Binding-site contacts:
Ligand atom C3 contacts residue SER114 of chain 1.A at 3.7 Å.
Ligand atom C9 contacts residue TRP122 of chain 1.A at 3.6 Å (hydrophobic).
Ligand atom C29 contacts residue PHE37 of chain 1.A at 3.8 Å (hydrophobic).
Ligand atom O1 contacts residue ARG110 of chain 1.A at 2.9 Å (salt-bridge).
Ligand atom O31 contacts residue THR29 of chain 1.A at 3.6 Å.
Ligand atom O31 contacts residue ARG110 of chain 1.A at 2.9 Å (salt-bridge).
Ligand atom C7 contacts residue SER111 of chain 1.A at 3.4 Å.
Ligand atom C4 contacts residue CYS124 of chain 1.A at 3.6 Å (hydrophobic).
Ligand atom C12 contacts residue VAL136 of chain 1.A at 3.8 Å (hydrophobic).
Ligand atom C4 contacts residue SER114 of chain 1.A at 3.6 Å.
Ligand atom C24 contacts residue HIS233 of chain 1.A at 3.8 Å.
Ligand atom O2 contacts residue SER114 of chain 1.A at 2.8 Å (h-bond).
Ligand atom C30 contacts residue ARG110 of chain 1.A at 3.6 Å.
Ligand atom O2 contacts residue SER111 of chain 1.A at 3.4 Å.
Ligand atom C21 contacts residue LEU145 of chain 1.A at 3.7 Å (hydrophobic).
Ligand atom O25 contacts residue HIS141 of chain 1.A at 2.8 Å (h-bond).
Ligand atom O2 contacts residue TYR30 of chain 1.A at 2.8 Å (h-bond).
Ligand atom C24 contacts residue VAL70 of chain 1.A at 3.8 Å (hydrophobic).
Ligand atom C18 contacts residue VAL70 of chain 1.A at 3.5 Å (hydrophobic).
Ligand atom C25 contacts residue HIS141 of chain 1.A at 3.7 Å.
Ligand atom C2 contacts residue TYR30 of chain 1.A at 3.8 Å (hydrophobic).
Ligand atom C19 contacts residue LEU69 of chain 1.A at 3.7 Å (hydrophobic).
Ligand atom C23 contacts residue HIS141 of chain 1.A at 3.6 Å.
Ligand atom C26 contacts residue HIS141 of chain 1.A at 3.7 Å.
Ligand atom C6 contacts residue SER111 of chain 1.A at 3.6 Å.
Ligand atom C26 contacts residue LEU63 of chain 1.A at 3.5 Å (hydrophobic).
Ligand atom C1 contacts residue SER73 of chain 1.A at 3.8 Å.
Ligand atom O25 contacts residue HIS233 of chain 1.A at 2.8 Å (h-bond).
Ligand atom C3 contacts residue TYR30 of chain 1.A at 3.5 Å (hydrophobic).
Ligand atom C19 contacts residue SER73 of chain 1.A at 3.1 Å.
Ligand atom C25 contacts residue HIS233 of chain 1.A at 3.7 Å.
Ligand atom C28 contacts residue SER73 of chain 1.A at 3.5 Å.
Ligand atom C28 contacts residue ARG110 of chain 1.A at 3.8 Å.
Ligand atom C19 contacts residue ILE107 of chain 1.A at 3.7 Å (hydrophobic).
Ligand atom O1 contacts residue SER73 of chain 1.A at 3.0 Å (h-bond).
Ligand atom C2 contacts residue ARG110 of chain 1.A at 3.7 Å.
Ligand atom C1 contacts residue ARG110 of chain 1.A at 3.8 Å.
Ligand atom C29 contacts residue TYR34 of chain 1.A at 3.8 Å (hydrophobic).
Ligand atom C30 contacts residue TYR30 of chain 1.A at 3.8 Å (hydrophobic).
Ligand atom C10 contacts residue SER73 of chain 1.A at 3.7 Å.

The protein below binds the small molecule below.
Small molecule (SMILES): C=C1/C(=C\C=C2/CCC[C@]3(C)[C@@H]([C@H](C)CCCC(C)(C)O)CC[C@@H]23)C[C@@H](O)[C@H](CCCO)[C@@H]1O

Sequence of chain 1.A:
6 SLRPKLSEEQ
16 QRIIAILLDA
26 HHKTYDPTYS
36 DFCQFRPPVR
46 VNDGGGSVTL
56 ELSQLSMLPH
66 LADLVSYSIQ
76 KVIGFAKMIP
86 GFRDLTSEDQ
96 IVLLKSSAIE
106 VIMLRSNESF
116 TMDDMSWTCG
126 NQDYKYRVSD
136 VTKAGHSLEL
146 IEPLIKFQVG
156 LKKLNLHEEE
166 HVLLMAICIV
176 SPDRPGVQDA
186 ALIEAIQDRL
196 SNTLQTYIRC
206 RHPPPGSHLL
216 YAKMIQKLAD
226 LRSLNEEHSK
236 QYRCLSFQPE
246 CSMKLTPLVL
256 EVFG